Sequence of chain 1.B:
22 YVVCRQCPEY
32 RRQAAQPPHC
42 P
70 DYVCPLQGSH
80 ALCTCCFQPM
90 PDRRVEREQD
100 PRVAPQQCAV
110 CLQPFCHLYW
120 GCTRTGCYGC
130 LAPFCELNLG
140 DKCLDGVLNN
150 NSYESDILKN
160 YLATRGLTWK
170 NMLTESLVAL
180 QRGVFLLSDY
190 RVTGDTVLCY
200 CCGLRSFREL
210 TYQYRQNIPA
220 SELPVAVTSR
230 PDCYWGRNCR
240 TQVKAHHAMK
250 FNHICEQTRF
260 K

Binding-site contacts:
Ligand atom N1 contacts residue ASP231 of chain 1.B at 4.0 Å.
Ligand atom N7 contacts residue TYR233 of chain 1.B at 3.6 Å.
Ligand atom C5 contacts residue TYR233 of chain 1.B at 3.5 Å (hydrophobic).
Ligand atom N9 contacts residue PHE250 of chain 1.B at 3.9 Å.
Ligand atom N6 contacts residue HIS246 of chain 1.B at 3.8 Å.
Ligand atom N1 contacts residue CYS232 of chain 1.B at 3.3 Å.
Ligand atom N6 contacts residue CYS232 of chain 1.B at 3.6 Å.
Ligand atom C4 contacts residue PHE250 of chain 1.B at 3.5 Å (hydrophobic).
Ligand atom N7 contacts residue PHE250 of chain 1.B at 3.8 Å.
Ligand atom C8 contacts residue TYR233 of chain 1.B at 4.0 Å (hydrophobic).
Ligand atom N6 contacts residue PHE250 of chain 1.B at 4.5 Å.
Ligand atom N6 contacts residue TYR233 of chain 1.B at 3.6 Å.
Ligand atom C6 contacts residue CYS232 of chain 1.B at 4.2 Å (hydrophobic).
Ligand atom C6 contacts residue PHE250 of chain 1.B at 3.9 Å (hydrophobic).
Ligand atom C6 contacts residue TYR233 of chain 1.B at 3.5 Å (hydrophobic).
Ligand atom C2 contacts residue ASP231 of chain 1.B at 3.4 Å.
Ligand atom N6 contacts residue TRP234 of chain 1.B at 4.4 Å.
Ligand atom N1 contacts residue PHE250 of chain 1.B at 3.9 Å.
Ligand atom C2 contacts residue CYS232 of chain 1.B at 3.7 Å (hydrophobic).
Ligand atom N9 contacts residue TYR233 of chain 1.B at 4.2 Å.
Ligand atom C4 contacts residue TYR233 of chain 1.B at 3.6 Å (hydrophobic).
Ligand atom N3 contacts residue ASP231 of chain 1.B at 4.2 Å.
Ligand atom C8 contacts residue PHE250 of chain 1.B at 4.0 Å (hydrophobic).
Ligand atom C2 contacts residue PHE250 of chain 1.B at 3.6 Å (hydrophobic).
Ligand atom N3 contacts residue TYR233 of chain 1.B at 3.5 Å.
Ligand atom N1 contacts residue TYR233 of chain 1.B at 3.0 Å (h-bond).
Ligand atom C2 contacts residue TYR233 of chain 1.B at 3.4 Å (hydrophobic).
Ligand atom C5 contacts residue PHE250 of chain 1.B at 3.5 Å (hydrophobic).
Ligand atom N3 contacts residue PHE250 of chain 1.B at 3.4 Å.

A small-molecule ligand and the protein it binds are described below.
Small molecule (SMILES): Nc1ncnc2[nH]cnc12